A protein and the small-molecule ligand that binds it are described below.
Small molecule (SMILES): CC/C(=C(\c1ccc(O)cc1)c1ccc(OCCN(C)C)cc1)c1ccccc1

Binding-site contacts:
Ligand atom O4 contacts residue GLU59 of chain 2.C at 3.0 Å (salt-bridge).
Ligand atom C6 contacts residue PHE110 of chain 2.C at 3.8 Å (hydrophobic).
Ligand atom C20 contacts residue ALA56 of chain 2.C at 3.8 Å (hydrophobic).
Ligand atom C25 contacts residue VAL239 of chain 2.C at 3.1 Å (hydrophobic).
Ligand atom C25 contacts residue ASP57 of chain 2.C at 3.3 Å.
Ligand atom C6 contacts residue ALA56 of chain 2.C at 3.7 Å (hydrophobic).
Ligand atom C19 contacts residue ALA56 of chain 2.C at 3.4 Å (hydrophobic).
Ligand atom C5 contacts residue PHE110 of chain 2.C at 3.8 Å (hydrophobic).
Ligand atom C14 contacts residue HIS230 of chain 2.C at 3.9 Å.
Ligand atom N24 contacts residue VAL239 of chain 2.C at 3.4 Å (h-bond).
Ligand atom C5 contacts residue GLU59 of chain 2.C at 3.3 Å.
Ligand atom C3 contacts residue LEU93 of chain 2.C at 3.7 Å (hydrophobic).
Ligand atom C10 contacts residue ILE130 of chain 2.C at 3.5 Å (hydrophobic).
Ligand atom C21 contacts residue LEU231 of chain 2.C at 3.7 Å (hydrophobic).
Ligand atom O4 contacts residue ARG100 of chain 2.C at 3.1 Å (salt-bridge).
Ligand atom C19 contacts residue TRP89 of chain 2.C at 3.9 Å (hydrophobic).
Ligand atom C4 contacts residue GLU59 of chain 2.C at 3.6 Å.
Ligand atom C12 contacts residue MET127 of chain 2.C at 3.7 Å (hydrophobic).
Ligand atom C13 contacts residue MET127 of chain 2.C at 3.4 Å (hydrophobic).
Ligand atom C23 contacts residue ASP57 of chain 2.C at 3.2 Å.
Ligand atom C20 contacts residue LEU231 of chain 2.C at 3.6 Å (hydrophobic).
Ligand atom O20 contacts residue LEU231 of chain 2.C at 3.4 Å.
Ligand atom C6 contacts residue LEU52 of chain 2.C at 3.8 Å (hydrophobic).
Ligand atom C26 contacts residue VAL239 of chain 2.C at 3.7 Å (hydrophobic).
Ligand atom C14 contacts residue LEU231 of chain 2.C at 3.6 Å (hydrophobic).
Ligand atom C18 contacts residue LEU90 of chain 2.C at 3.6 Å (hydrophobic).
Ligand atom C5 contacts residue LEU55 of chain 2.C at 3.8 Å (hydrophobic).
Ligand atom C10 contacts residue LEU134 of chain 2.C at 3.6 Å (hydrophobic).
Ligand atom C3 contacts residue LEU97 of chain 2.C at 3.7 Å (hydrophobic).
Ligand atom C1 contacts residue PHE110 of chain 2.C at 3.8 Å (hydrophobic).
Ligand atom C9 contacts residue PHE110 of chain 2.C at 3.6 Å (hydrophobic).
Ligand atom C24 contacts residue ASP57 of chain 2.C at 3.5 Å.
Ligand atom N24 contacts residue ASP57 of chain 2.C at 2.5 Å (salt-bridge).
Ligand atom C18 contacts residue ALA56 of chain 2.C at 3.6 Å (hydrophobic).
Ligand atom C24 contacts residue VAL239 of chain 2.C at 3.0 Å (hydrophobic).
Ligand atom C26 contacts residue ASP57 of chain 2.C at 3.1 Å.
Ligand atom C15 contacts residue LEU231 of chain 2.C at 3.3 Å (hydrophobic).
Ligand atom C15 contacts residue GLY227 of chain 2.C at 3.7 Å.
Ligand atom C2 contacts residue PHE110 of chain 2.C at 3.9 Å (hydrophobic).
Ligand atom O4 contacts residue LEU93 of chain 2.C at 3.7 Å.

Sequence of chain 2.C:
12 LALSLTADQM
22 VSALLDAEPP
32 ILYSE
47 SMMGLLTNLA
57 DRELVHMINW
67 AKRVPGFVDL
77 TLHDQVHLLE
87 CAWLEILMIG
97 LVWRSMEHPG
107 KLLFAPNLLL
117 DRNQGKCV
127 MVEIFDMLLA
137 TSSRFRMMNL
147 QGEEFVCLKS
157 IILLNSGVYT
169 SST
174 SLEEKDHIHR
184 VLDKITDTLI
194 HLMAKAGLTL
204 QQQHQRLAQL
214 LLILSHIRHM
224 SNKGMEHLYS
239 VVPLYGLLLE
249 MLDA